The protein below binds the small molecule below.
Small molecule (SMILES): CC(=O)N[C@H]1[C@H](O[C@H]2[C@H](O)[C@@H](NC(C)=O)CO[C@@H]2CO)O[C@H](CO)[C@@H](O)[C@@H]1O

Sequence of chain 1.A:
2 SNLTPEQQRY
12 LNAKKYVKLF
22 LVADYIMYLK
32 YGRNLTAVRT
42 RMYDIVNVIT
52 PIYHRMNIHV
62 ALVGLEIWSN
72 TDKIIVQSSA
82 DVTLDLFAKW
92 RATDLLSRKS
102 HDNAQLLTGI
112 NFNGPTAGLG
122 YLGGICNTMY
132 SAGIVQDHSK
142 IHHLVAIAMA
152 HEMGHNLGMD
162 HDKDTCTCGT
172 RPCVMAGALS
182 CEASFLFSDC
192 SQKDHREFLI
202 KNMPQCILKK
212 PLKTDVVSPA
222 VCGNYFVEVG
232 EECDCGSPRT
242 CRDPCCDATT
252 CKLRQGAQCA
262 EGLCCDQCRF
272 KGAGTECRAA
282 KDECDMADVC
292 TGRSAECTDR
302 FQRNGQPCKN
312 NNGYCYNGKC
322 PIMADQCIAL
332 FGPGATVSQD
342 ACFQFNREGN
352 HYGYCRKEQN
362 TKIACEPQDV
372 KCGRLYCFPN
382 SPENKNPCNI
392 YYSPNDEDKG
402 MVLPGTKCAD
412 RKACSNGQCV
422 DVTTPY

Binding-site contacts:
Ligand atom O5 contacts residue ASN35 of chain 1.A at 2.4 Å (h-bond).
Ligand atom C7 contacts residue ASN35 of chain 1.A at 3.2 Å.
Ligand atom O6 contacts residue THR41 of chain 1.A at 3.2 Å (h-bond).
Ligand atom C5 contacts residue THR37 of chain 1.A at 4.0 Å.
Ligand atom N2 contacts residue ASN35 of chain 1.A at 2.8 Å (h-bond).
Ligand atom C1 contacts residue ASN35 of chain 1.A at 1.4 Å.
Ligand atom C1 contacts residue THR37 of chain 1.A at 4.3 Å.
Ligand atom O6 contacts residue THR37 of chain 1.A at 3.6 Å.
Ligand atom C2 contacts residue ASN35 of chain 1.A at 2.4 Å.
Ligand atom C8 contacts residue ASN35 of chain 1.A at 4.0 Å.
Ligand atom C5 contacts residue ASN35 of chain 1.A at 3.7 Å.
Ligand atom C6 contacts residue THR37 of chain 1.A at 4.4 Å.
Ligand atom C6 contacts residue ALA38 of chain 1.A at 3.9 Å (hydrophobic).
Ligand atom O6 contacts residue ALA38 of chain 1.A at 3.9 Å.
Ligand atom O5 contacts residue ALA38 of chain 1.A at 3.5 Å.
Ligand atom O5 contacts residue THR37 of chain 1.A at 4.3 Å.
Ligand atom C5 contacts residue ALA38 of chain 1.A at 4.2 Å (hydrophobic).
Ligand atom O7 contacts residue ASN35 of chain 1.A at 3.7 Å.
Ligand atom C3 contacts residue ASN35 of chain 1.A at 3.8 Å.
Ligand atom C1 contacts residue ALA38 of chain 1.A at 4.4 Å (hydrophobic).
Ligand atom C4 contacts residue ASN35 of chain 1.A at 4.3 Å.